A small-molecule ligand and the protein it binds are described below.
Small molecule (SMILES): C=C(C)[C@]12C[C@@H](C)[C@@]34O[C@](Cc5ccccc5)(O[C@@H]1[C@@H]3C=C(COC(=O)Cc1ccc(O)c(OC)c1)C[C@]1(O)C(=O)C(C)=C[C@@H]41)O2

Sequence of chain 1.C:
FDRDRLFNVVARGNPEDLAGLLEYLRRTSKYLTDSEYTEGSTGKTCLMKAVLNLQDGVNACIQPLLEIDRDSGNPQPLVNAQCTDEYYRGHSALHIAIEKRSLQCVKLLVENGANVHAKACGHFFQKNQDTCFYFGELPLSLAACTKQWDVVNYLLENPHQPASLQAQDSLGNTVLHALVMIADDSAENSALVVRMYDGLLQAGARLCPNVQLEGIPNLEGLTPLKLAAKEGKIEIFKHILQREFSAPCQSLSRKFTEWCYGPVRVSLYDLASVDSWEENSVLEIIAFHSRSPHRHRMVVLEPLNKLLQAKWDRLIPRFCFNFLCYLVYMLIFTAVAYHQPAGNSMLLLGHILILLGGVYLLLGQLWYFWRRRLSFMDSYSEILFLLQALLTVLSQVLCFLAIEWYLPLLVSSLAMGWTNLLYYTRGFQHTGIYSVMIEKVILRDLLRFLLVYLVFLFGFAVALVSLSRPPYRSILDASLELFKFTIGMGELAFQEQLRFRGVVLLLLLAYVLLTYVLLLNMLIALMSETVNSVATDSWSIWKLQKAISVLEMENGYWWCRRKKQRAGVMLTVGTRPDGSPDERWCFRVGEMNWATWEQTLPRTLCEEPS

Sequence of chain 1.B:
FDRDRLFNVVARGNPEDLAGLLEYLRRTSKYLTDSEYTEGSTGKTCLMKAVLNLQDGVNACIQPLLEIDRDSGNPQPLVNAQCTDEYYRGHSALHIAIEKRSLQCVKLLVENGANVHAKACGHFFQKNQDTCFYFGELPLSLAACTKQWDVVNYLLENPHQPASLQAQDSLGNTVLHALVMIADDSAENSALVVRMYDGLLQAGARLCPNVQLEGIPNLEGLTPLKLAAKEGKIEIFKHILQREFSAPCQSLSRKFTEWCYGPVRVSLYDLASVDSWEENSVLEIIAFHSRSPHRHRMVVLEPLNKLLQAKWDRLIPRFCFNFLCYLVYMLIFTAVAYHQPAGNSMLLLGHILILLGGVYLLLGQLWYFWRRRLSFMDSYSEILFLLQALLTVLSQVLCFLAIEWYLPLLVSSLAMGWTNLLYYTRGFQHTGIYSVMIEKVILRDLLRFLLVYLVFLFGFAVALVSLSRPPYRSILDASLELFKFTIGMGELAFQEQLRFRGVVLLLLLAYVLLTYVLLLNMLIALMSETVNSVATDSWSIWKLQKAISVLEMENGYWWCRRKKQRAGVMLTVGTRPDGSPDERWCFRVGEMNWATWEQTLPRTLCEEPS

Binding-site contacts:
Ligand atom CBR contacts residue THR508 of chain 1.C at 4.2 Å.
Ligand atom CBC contacts residue LEU630 of chain 1.B at 3.7 Å (hydrophobic).
Ligand atom CBS contacts residue SER470 of chain 1.C at 3.7 Å.
Ligand atom CBR contacts residue TYR512 of chain 1.C at 4.1 Å (hydrophobic).
Ligand atom OAG contacts residue TYR469 of chain 1.C at 3.6 Å (h-bond).
Ligand atom CBO contacts residue TYR469 of chain 1.C at 4.2 Å (hydrophobic).
Ligand atom OAD contacts residue MET505 of chain 1.C at 3.3 Å.
Ligand atom CBM contacts residue LEU511 of chain 1.C at 3.7 Å (hydrophobic).
Ligand atom OAE contacts residue THR508 of chain 1.C at 3.0 Å (h-bond).
Ligand atom OAH contacts residue TYR469 of chain 1.C at 4.1 Å.
Ligand atom OAE contacts residue ALA504 of chain 1.C at 3.8 Å.
Ligand atom CAL contacts residue TYR469 of chain 1.C at 3.7 Å (hydrophobic).
Ligand atom CBR contacts residue LEU473 of chain 1.C at 3.7 Å (hydrophobic).
Ligand atom CAR contacts residue THR508 of chain 1.C at 4.1 Å.
Ligand atom CBB contacts residue LEU473 of chain 1.C at 4.0 Å (hydrophobic).
Ligand atom CBC contacts residue THR508 of chain 1.C at 4.1 Å.
Ligand atom CBT contacts residue GLU528 of chain 1.C at 3.8 Å.
Ligand atom OAF contacts residue THR508 of chain 1.C at 3.7 Å.
Ligand atom OAI contacts residue TYR512 of chain 1.C at 4.0 Å.
Ligand atom CAZ contacts residue THR508 of chain 1.C at 3.8 Å.
Ligand atom CBO contacts residue LEU511 of chain 1.C at 4.2 Å (hydrophobic).
Ligand atom CBQ contacts residue TYR469 of chain 1.C at 4.1 Å (hydrophobic).
Ligand atom CBM contacts residue THR508 of chain 1.C at 4.0 Å.
Ligand atom CBP contacts residue THR508 of chain 1.C at 3.3 Å.
Ligand atom CBP contacts residue LEU511 of chain 1.C at 3.9 Å (hydrophobic).
Ligand atom OAB contacts residue TYR469 of chain 1.C at 3.9 Å.
Ligand atom CBT contacts residue SER524 of chain 1.C at 4.1 Å.
Ligand atom CBP contacts residue LEU473 of chain 1.C at 3.8 Å (hydrophobic).
Ligand atom CBN contacts residue LEU511 of chain 1.C at 3.8 Å (hydrophobic).
Ligand atom OAG contacts residue ILE531 of chain 1.C at 4.0 Å.
Ligand atom CBI contacts residue LEU629 of chain 1.B at 4.0 Å (hydrophobic).
Ligand atom CBS contacts residue LEU511 of chain 1.C at 4.2 Å (hydrophobic).
Ligand atom CBN contacts residue THR508 of chain 1.C at 4.1 Å.
Ligand atom CAX contacts residue LEU630 of chain 1.B at 4.0 Å (hydrophobic).
Ligand atom OAE contacts residue MET505 of chain 1.C at 3.4 Å.
Ligand atom CBS contacts residue LEU473 of chain 1.C at 4.2 Å (hydrophobic).
Ligand atom OAI contacts residue SER470 of chain 1.C at 2.4 Å (h-bond).
Ligand atom OAH contacts residue SER470 of chain 1.C at 4.1 Å.
Ligand atom CAU contacts residue THR508 of chain 1.C at 3.3 Å.
Ligand atom CBT contacts residue TYR469 of chain 1.C at 3.6 Å (hydrophobic).